Sequence of chain 1.D:
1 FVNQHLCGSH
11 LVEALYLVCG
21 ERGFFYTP

Sequence of chain 1.A:
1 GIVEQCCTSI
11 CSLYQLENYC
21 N

Sequence of chain 1.B:
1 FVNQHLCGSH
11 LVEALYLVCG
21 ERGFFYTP

This small molecule binds to this protein.
Small molecule (SMILES): Oc1cccc(O)c1

Binding-site contacts:
Ligand atom C3 contacts residue HIS5 of chain 1.D at 3.2 Å.
Ligand atom O1 contacts residue CYS11 of chain 1.A at 2.9 Å (h-bond).
Ligand atom C1 contacts residue CYS11 of chain 1.A at 3.9 Å (hydrophobic).
Ligand atom C1 contacts residue CYS6 of chain 1.A at 3.4 Å (hydrophobic).
Ligand atom C3 contacts residue ALA14 of chain 1.B at 4.3 Å (hydrophobic).
Ligand atom C5 contacts residue CYS7 of chain 1.B at 4.1 Å (hydrophobic).
Ligand atom C2 contacts residue CYS11 of chain 1.A at 3.9 Å (hydrophobic).
Ligand atom C4 contacts residue LEU11 of chain 1.B at 4.0 Å (hydrophobic).
Ligand atom O1 contacts residue ILE10 of chain 1.A at 3.4 Å.
Ligand atom C2 contacts residue LEU16 of chain 1.A at 4.4 Å (hydrophobic).
Ligand atom C6 contacts residue HIS5 of chain 1.D at 4.2 Å.
Ligand atom O3 contacts residue ALA14 of chain 1.B at 3.6 Å.
Ligand atom C5 contacts residue LEU11 of chain 1.B at 3.6 Å (hydrophobic).
Ligand atom C4 contacts residue HIS5 of chain 1.D at 3.6 Å.
Ligand atom C5 contacts residue LEU6 of chain 1.D at 4.0 Å (hydrophobic).
Ligand atom C2 contacts residue ILE10 of chain 1.A at 4.3 Å (hydrophobic).
Ligand atom C1 contacts residue ILE10 of chain 1.A at 4.5 Å (hydrophobic).
Ligand atom C1 contacts residue LEU11 of chain 1.B at 3.8 Å (hydrophobic).
Ligand atom C5 contacts residue HIS10 of chain 1.B at 4.0 Å.
Ligand atom O1 contacts residue LEU11 of chain 1.B at 4.4 Å.
Ligand atom C2 contacts residue LEU11 of chain 1.B at 4.2 Å (hydrophobic).
Ligand atom C6 contacts residue CYS6 of chain 1.A at 3.3 Å (hydrophobic).
Ligand atom C6 contacts residue LEU11 of chain 1.B at 3.5 Å (hydrophobic).
Ligand atom C5 contacts residue HIS5 of chain 1.D at 4.0 Å.
Ligand atom C4 contacts residue HIS10 of chain 1.B at 4.0 Å.
Ligand atom O1 contacts residue CYS6 of chain 1.A at 2.6 Å (h-bond).
Ligand atom C2 contacts residue HIS5 of chain 1.D at 3.6 Å.
Ligand atom O3 contacts residue LEU16 of chain 1.A at 3.8 Å.
Ligand atom C6 contacts residue CYS7 of chain 1.B at 4.0 Å (hydrophobic).
Ligand atom O3 contacts residue HIS5 of chain 1.D at 3.1 Å (h-bond).
Ligand atom C4 contacts residue ALA14 of chain 1.B at 4.5 Å (hydrophobic).
Ligand atom O1 contacts residue VAL2 of chain 1.D at 4.3 Å.
Ligand atom C3 contacts residue LEU16 of chain 1.A at 4.5 Å (hydrophobic).
Ligand atom O1 contacts residue SER9 of chain 1.A at 3.6 Å.
Ligand atom C3 contacts residue LEU11 of chain 1.B at 4.3 Å (hydrophobic).
Ligand atom C1 contacts residue HIS5 of chain 1.D at 4.1 Å.